Sequence of chain 1.C:
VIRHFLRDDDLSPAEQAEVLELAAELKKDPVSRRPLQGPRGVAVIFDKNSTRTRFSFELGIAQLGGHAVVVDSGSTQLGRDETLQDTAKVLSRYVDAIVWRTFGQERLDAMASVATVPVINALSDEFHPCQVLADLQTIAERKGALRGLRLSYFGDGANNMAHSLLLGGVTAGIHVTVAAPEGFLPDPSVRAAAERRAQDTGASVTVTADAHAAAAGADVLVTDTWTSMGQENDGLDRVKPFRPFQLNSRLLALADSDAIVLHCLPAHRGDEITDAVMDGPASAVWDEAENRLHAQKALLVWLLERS

Binding-site contacts:
Ligand atom O01 contacts residue THR89 of chain 1.A at 3.9 Å.
Ligand atom C06 contacts residue ARG54 of chain 1.C at 4.4 Å.
Ligand atom O13 contacts residue LEU86 of chain 1.A at 4.3 Å.
Ligand atom C06 contacts residue UK21 of chain 1.K at 4.2 Å.
Ligand atom O01 contacts residue TRP102 of chain 1.A at 4.5 Å.
Ligand atom O10 contacts residue VAL73 of chain 1.A at 4.0 Å.
Ligand atom C05 contacts residue GLU84 of chain 1.A at 4.2 Å.
Ligand atom C05 contacts residue ARG54 of chain 1.C at 4.3 Å.
Ligand atom C08 contacts residue THR89 of chain 1.A at 4.2 Å.
Ligand atom B02 contacts residue THR89 of chain 1.A at 4.1 Å.
Ligand atom C08 contacts residue VAL73 of chain 1.A at 4.4 Å (hydrophobic).
Ligand atom O01 contacts residue MET113 of chain 1.A at 4.4 Å.
Ligand atom O10 contacts residue THR89 of chain 1.A at 4.3 Å.
Ligand atom C12 contacts residue THR89 of chain 1.A at 3.6 Å.
Ligand atom O11 contacts residue VAL73 of chain 1.A at 4.1 Å.
Ligand atom O01 contacts residue ILE47 of chain 1.A at 3.8 Å.
Ligand atom C07 contacts residue ARG54 of chain 1.C at 3.7 Å.
Ligand atom O10 contacts residue ILE47 of chain 1.A at 3.7 Å.
Ligand atom C07 contacts residue UK21 of chain 1.K at 4.2 Å.
Ligand atom O11 contacts residue PHE57 of chain 1.C at 4.1 Å.
Ligand atom C06 contacts residue GLU84 of chain 1.A at 4.5 Å.
Ligand atom C04 contacts residue THR89 of chain 1.A at 4.2 Å.
Ligand atom C07 contacts residue THR53 of chain 1.C at 4.2 Å.
Ligand atom N09 contacts residue UK21 of chain 1.K at 4.4 Å.
Ligand atom N09 contacts residue VAL73 of chain 1.A at 4.1 Å.
Ligand atom C08 contacts residue UK21 of chain 1.K at 4.3 Å.
Ligand atom C03 contacts residue THR89 of chain 1.A at 3.9 Å.
Ligand atom O10 contacts residue LEU93 of chain 1.A at 3.8 Å.
Ligand atom O11 contacts residue THR53 of chain 1.C at 4.1 Å.
Ligand atom O11 contacts residue UK21 of chain 1.K at 3.7 Å.
Ligand atom O10 contacts residue PHE57 of chain 1.C at 4.5 Å.

The small molecule below binds the protein below.
Small molecule (SMILES): Cc1ccc(B(O)O)cc1[N+](=O)[O-]

Sequence of chain 1.A:
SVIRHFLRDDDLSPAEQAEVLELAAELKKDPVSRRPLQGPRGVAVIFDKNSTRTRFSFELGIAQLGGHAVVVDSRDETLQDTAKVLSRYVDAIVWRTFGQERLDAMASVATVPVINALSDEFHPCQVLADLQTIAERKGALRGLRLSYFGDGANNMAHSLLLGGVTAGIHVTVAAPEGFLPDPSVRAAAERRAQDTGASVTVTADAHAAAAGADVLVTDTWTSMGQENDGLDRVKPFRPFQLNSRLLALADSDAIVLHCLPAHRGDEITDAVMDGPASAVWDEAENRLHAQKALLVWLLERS